This small molecule binds to this protein.
Small molecule (SMILES): CCC=CCC(=O)C=CC=CCCCCCCCC(=O)O

Sequence of chain 1.G:
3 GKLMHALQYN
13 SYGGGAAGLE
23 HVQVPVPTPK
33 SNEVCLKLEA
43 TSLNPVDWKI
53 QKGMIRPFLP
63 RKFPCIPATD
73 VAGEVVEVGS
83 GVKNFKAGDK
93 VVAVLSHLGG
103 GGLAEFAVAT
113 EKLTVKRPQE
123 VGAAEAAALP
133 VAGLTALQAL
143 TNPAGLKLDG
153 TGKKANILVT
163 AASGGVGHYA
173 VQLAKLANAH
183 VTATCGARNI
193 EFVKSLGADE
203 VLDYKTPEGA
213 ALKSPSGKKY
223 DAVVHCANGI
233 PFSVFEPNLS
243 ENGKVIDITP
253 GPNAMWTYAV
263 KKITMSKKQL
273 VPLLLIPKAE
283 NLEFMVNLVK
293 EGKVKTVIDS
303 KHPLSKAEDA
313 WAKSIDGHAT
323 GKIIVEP

Binding-site contacts:
Ligand atom C1 contacts residue ARG58 of chain 1.G at 3.5 Å.
Ligand atom O1 contacts residue ARG58 of chain 1.G at 3.2 Å (salt-bridge).
Ligand atom O2 contacts residue ARG58 of chain 1.G at 2.4 Å (salt-bridge).
Ligand atom O2 contacts residue TYR14 of chain 1.G at 3.9 Å.
Ligand atom C2 contacts residue PRO59 of chain 1.G at 4.2 Å (hydrophobic).
Ligand atom C1 contacts residue TYR14 of chain 1.G at 4.1 Å (hydrophobic).
Ligand atom C1 contacts residue PRO59 of chain 1.G at 4.2 Å (hydrophobic).
Ligand atom O1 contacts residue TYR14 of chain 1.G at 3.7 Å.
Ligand atom O1 contacts residue PRO59 of chain 1.G at 3.2 Å.
Ligand atom C3 contacts residue PRO59 of chain 1.G at 3.5 Å (hydrophobic).